Sequence of chain 1.B:
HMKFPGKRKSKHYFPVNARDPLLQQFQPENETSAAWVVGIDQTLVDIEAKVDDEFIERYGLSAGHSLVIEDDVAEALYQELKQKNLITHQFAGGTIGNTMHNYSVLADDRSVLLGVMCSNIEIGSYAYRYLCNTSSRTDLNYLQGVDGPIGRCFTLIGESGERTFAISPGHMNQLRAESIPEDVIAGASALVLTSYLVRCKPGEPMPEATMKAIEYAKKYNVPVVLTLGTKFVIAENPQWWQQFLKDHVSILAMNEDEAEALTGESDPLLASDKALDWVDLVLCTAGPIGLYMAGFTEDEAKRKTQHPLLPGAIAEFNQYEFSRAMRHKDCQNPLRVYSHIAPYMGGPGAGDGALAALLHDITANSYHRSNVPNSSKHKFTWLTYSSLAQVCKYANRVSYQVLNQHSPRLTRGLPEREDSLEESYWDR

Binding-site contacts:
Ligand atom O3A contacts residue HIS14 of chain 1.A at 3.2 Å (h-bond).
Ligand atom O1A contacts residue LYS386 of chain 1.A at 2.8 Å (salt-bridge).
Ligand atom N3 contacts residue PHE324 of chain 1.A at 3.4 Å.
Ligand atom O2A contacts residue LYS386 of chain 1.A at 3.5 Å.
Ligand atom C6 contacts residue PHE324 of chain 1.A at 3.2 Å (hydrophobic).
Ligand atom O1A contacts residue ARG305 of chain 1.A at 3.6 Å.
Ligand atom C4 contacts residue PHE324 of chain 1.A at 3.5 Å (hydrophobic).
Ligand atom C4 contacts residue GLN399 of chain 1.A at 3.7 Å.
Ligand atom C8 contacts residue GLN399 of chain 1.A at 3.6 Å.
Ligand atom N2 contacts residue ARG437 of chain 1.B at 3.3 Å (salt-bridge).
Ligand atom O6 contacts residue PHE324 of chain 1.A at 3.3 Å.
Ligand atom N1 contacts residue ARG437 of chain 1.B at 3.2 Å (salt-bridge).
Ligand atom C8 contacts residue SER396 of chain 1.A at 3.4 Å.
Ligand atom C2 contacts residue PHE324 of chain 1.A at 3.4 Å (hydrophobic).
Ligand atom C6 contacts residue GLN399 of chain 1.A at 3.5 Å.
Ligand atom O6 contacts residue GLN399 of chain 1.A at 3.3 Å.
Ligand atom C5' contacts residue ARG305 of chain 1.A at 3.5 Å.
Ligand atom C3' contacts residue ARG305 of chain 1.A at 3.6 Å.
Ligand atom O3A contacts residue LYS386 of chain 1.A at 3.3 Å.
Ligand atom O2B contacts residue HIS14 of chain 1.A at 3.5 Å (h-bond).
Ligand atom N1 contacts residue PHE324 of chain 1.A at 3.3 Å.
Ligand atom N7 contacts residue PHE324 of chain 1.A at 3.5 Å.
Ligand atom O1B contacts residue SER12 of chain 1.A at 3.3 Å.
Ligand atom PB contacts residue LYS386 of chain 1.A at 3.4 Å.
Ligand atom O2A contacts residue HIS14 of chain 1.A at 3.7 Å.
Ligand atom O2B contacts residue TYR394 of chain 1.A at 3.4 Å (h-bond).
Ligand atom PB contacts residue LYS13 of chain 1.A at 3.7 Å.
Ligand atom O1B contacts residue LYS13 of chain 1.A at 2.5 Å (salt-bridge).
Ligand atom PA contacts residue LYS386 of chain 1.A at 3.4 Å.
Ligand atom C5 contacts residue PHE324 of chain 1.A at 3.4 Å (hydrophobic).
Ligand atom N7 contacts residue GLN399 of chain 1.A at 3.2 Å.
Ligand atom N7 contacts residue SER396 of chain 1.A at 2.7 Å (h-bond).
Ligand atom O2' contacts residue PHE324 of chain 1.A at 3.2 Å.
Ligand atom O3B contacts residue LYS386 of chain 1.A at 2.9 Å (salt-bridge).
Ligand atom O6 contacts residue ALA398 of chain 1.A at 3.2 Å.
Ligand atom O3B contacts residue ARG10 of chain 1.A at 2.7 Å (salt-bridge).
Ligand atom C5 contacts residue GLN399 of chain 1.A at 3.3 Å.
Ligand atom O2B contacts residue LYS386 of chain 1.A at 2.9 Å.
Ligand atom N9 contacts residue PHE324 of chain 1.A at 3.7 Å.
Ligand atom O6 contacts residue LYS402 of chain 1.A at 3.6 Å.

This small molecule binds to this protein.
Small molecule (SMILES): Nc1nc2c(ncn2[C@@H]2O[C@H](CO[P](=O)(O)OP(=O)(O)O)[C@@H](O[P](=O)(O)OP(=O)(O)O)[C@H]2O)c(=O)[nH]1

Sequence of chain 1.A:
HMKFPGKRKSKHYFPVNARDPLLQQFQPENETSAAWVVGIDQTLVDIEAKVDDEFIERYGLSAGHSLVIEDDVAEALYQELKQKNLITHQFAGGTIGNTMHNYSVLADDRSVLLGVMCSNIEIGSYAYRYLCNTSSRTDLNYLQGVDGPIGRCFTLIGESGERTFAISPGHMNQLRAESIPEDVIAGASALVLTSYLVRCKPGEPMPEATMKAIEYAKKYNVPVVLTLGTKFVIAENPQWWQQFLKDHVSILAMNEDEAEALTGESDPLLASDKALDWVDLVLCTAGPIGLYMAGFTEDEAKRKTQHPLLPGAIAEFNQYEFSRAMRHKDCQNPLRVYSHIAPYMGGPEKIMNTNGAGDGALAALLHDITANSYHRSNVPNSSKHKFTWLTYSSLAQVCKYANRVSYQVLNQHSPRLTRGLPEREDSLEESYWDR